Binding-site contacts:
Ligand atom N01 contacts residue ASP31 of chain 1.B at 2.9 Å (salt-bridge).
Ligand atom N39 contacts residue ASP31 of chain 1.B at 3.8 Å.
Ligand atom P11 contacts residue GLY72 of chain 1.B at 3.6 Å.
Ligand atom O36 contacts residue ILE211 of chain 1.A at 3.7 Å.
Ligand atom O38 contacts residue THR82 of chain 1.B at 3.0 Å (h-bond).
Ligand atom O07 contacts residue GLY72 of chain 1.B at 3.7 Å.
Ligand atom O16 contacts residue MG1 of chain 1.W at 3.7 Å.
Ligand atom O13 contacts residue GLY72 of chain 1.B at 2.9 Å (h-bond).
Ligand atom O17 contacts residue MG1 of chain 1.V at 2.1 Å.
Ligand atom C02 contacts residue ASP31 of chain 1.B at 3.8 Å.
Ligand atom N01 contacts residue PRO30 of chain 1.B at 3.3 Å.
Ligand atom N01 contacts residue THR34 of chain 1.B at 3.0 Å (h-bond).
Ligand atom O07 contacts residue ILE211 of chain 1.A at 3.6 Å.
Ligand atom C02 contacts residue PRO30 of chain 1.B at 3.8 Å (hydrophobic).
Ligand atom C21 contacts residue VAL65 of chain 1.B at 3.4 Å (hydrophobic).
Ligand atom O17 contacts residue ASP68 of chain 1.B at 3.0 Å (salt-bridge).
Ligand atom C03 contacts residue ASP71 of chain 1.B at 3.7 Å.
Ligand atom N39 contacts residue GLY85 of chain 1.B at 3.3 Å.
Ligand atom O14 contacts residue MG1 of chain 1.V at 3.2 Å.
Ligand atom C03 contacts residue THR34 of chain 1.B at 3.5 Å.
Ligand atom O13 contacts residue ASP68 of chain 1.B at 3.0 Å (salt-bridge).
Ligand atom O13 contacts residue ASP71 of chain 1.B at 2.6 Å (salt-bridge).
Ligand atom C02 contacts residue GLY85 of chain 1.B at 3.8 Å.
Ligand atom O17 contacts residue ASP89 of chain 1.B at 3.6 Å.
Ligand atom O27 contacts residue MET69 of chain 1.B at 3.0 Å.
Ligand atom P15 contacts residue MG1 of chain 1.V at 2.9 Å.
Ligand atom C02 contacts residue THR34 of chain 1.B at 3.6 Å.
Ligand atom O27 contacts residue VAL65 of chain 1.B at 3.0 Å (h-bond).
Ligand atom O18 contacts residue MG1 of chain 1.V at 3.3 Å.
Ligand atom C20 contacts residue VAL65 of chain 1.B at 3.7 Å (hydrophobic).
Ligand atom O27 contacts residue LEU66 of chain 1.B at 3.7 Å.
Ligand atom O12 contacts residue GLY72 of chain 1.B at 3.5 Å.
Ligand atom O18 contacts residue ASP68 of chain 1.B at 3.4 Å (salt-bridge).
Ligand atom O38 contacts residue GLY81 of chain 1.B at 3.1 Å.
Ligand atom P15 contacts residue ASP68 of chain 1.B at 3.8 Å.
Ligand atom P11 contacts residue MG1 of chain 1.V at 3.1 Å.
Ligand atom C37 contacts residue GLY85 of chain 1.B at 3.8 Å.
Ligand atom O17 contacts residue MG1 of chain 1.W at 3.6 Å.
Ligand atom C26 contacts residue VAL65 of chain 1.B at 3.8 Å (hydrophobic).
Ligand atom O13 contacts residue MG1 of chain 1.V at 2.0 Å.

This protein binds this small molecule.
Small molecule (SMILES): CCCCCC(=O)OC[C@@H](COP(=O)(O)OP(=O)(O)OC[C@H]1O[C@@H](N2CC=C(N)NC2=O)[C@H](O)[C@@H]1O)OC(=O)CCCCC

Sequence of chain 1.B:
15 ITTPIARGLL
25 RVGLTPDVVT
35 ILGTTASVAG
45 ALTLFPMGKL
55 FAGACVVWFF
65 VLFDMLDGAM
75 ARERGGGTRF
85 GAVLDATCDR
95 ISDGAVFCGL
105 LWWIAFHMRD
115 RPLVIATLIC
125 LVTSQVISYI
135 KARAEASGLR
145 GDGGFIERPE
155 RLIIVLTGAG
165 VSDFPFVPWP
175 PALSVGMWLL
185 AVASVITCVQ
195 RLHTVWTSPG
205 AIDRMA

Sequence of chain 1.A:
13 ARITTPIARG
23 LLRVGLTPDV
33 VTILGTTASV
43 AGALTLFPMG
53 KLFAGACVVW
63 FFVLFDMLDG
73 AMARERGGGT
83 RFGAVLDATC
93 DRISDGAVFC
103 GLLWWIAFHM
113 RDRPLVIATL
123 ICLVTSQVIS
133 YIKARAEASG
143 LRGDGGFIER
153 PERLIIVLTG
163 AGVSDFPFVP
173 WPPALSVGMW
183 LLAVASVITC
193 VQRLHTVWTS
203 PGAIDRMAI